Sequence of chain 1.B:
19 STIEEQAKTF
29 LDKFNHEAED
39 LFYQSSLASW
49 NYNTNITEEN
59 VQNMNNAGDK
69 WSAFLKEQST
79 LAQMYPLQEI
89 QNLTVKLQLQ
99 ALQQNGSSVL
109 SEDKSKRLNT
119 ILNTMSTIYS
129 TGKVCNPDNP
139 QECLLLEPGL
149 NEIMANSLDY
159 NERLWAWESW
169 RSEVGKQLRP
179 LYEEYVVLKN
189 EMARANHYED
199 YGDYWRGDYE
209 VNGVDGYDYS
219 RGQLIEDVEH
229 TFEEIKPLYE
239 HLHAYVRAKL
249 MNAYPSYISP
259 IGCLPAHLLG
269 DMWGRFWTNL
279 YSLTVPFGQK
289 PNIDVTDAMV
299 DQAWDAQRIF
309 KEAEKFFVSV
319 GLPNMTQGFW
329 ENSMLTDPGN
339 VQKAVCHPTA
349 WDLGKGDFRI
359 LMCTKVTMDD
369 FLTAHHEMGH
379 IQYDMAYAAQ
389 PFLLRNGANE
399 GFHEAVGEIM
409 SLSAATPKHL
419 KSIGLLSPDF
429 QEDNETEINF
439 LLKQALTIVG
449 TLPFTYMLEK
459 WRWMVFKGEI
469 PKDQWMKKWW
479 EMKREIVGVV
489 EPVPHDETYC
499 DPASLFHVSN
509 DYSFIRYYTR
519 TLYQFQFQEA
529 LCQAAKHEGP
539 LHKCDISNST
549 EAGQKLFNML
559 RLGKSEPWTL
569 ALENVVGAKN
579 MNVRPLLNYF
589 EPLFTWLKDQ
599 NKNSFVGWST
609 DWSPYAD

Binding-site contacts:
Ligand atom O7 contacts residue ASN53 of chain 1.B at 3.3 Å (h-bond).
Ligand atom O6 contacts residue ASN58 of chain 1.B at 2.9 Å (h-bond).
Ligand atom C1 contacts residue ASN53 of chain 1.B at 1.4 Å.
Ligand atom C1 contacts residue THR55 of chain 1.B at 4.2 Å.
Ligand atom O5 contacts residue ASN58 of chain 1.B at 3.6 Å (h-bond).
Ligand atom C6 contacts residue ASN58 of chain 1.B at 3.6 Å.
Ligand atom C5 contacts residue ASN58 of chain 1.B at 4.3 Å.
Ligand atom C5 contacts residue ASN53 of chain 1.B at 3.6 Å.
Ligand atom C8 contacts residue GLN340 of chain 1.B at 3.5 Å.
Ligand atom O5 contacts residue ASN53 of chain 1.B at 2.3 Å (h-bond).
Ligand atom C3 contacts residue ASN53 of chain 1.B at 3.8 Å.
Ligand atom C1 contacts residue ASN58 of chain 1.B at 4.4 Å.
Ligand atom C6 contacts residue THR55 of chain 1.B at 3.4 Å.
Ligand atom C7 contacts residue GLN340 of chain 1.B at 4.3 Å.
Ligand atom C2 contacts residue ASN53 of chain 1.B at 2.4 Å.
Ligand atom C6 contacts residue GLU57 of chain 1.B at 4.0 Å.
Ligand atom C8 contacts residue GLU57 of chain 1.B at 3.4 Å.
Ligand atom C4 contacts residue ASN53 of chain 1.B at 4.2 Å.
Ligand atom C7 contacts residue ASN53 of chain 1.B at 3.4 Å.
Ligand atom O6 contacts residue THR55 of chain 1.B at 3.9 Å.
Ligand atom O5 contacts residue THR55 of chain 1.B at 3.6 Å (h-bond).
Ligand atom C5 contacts residue THR55 of chain 1.B at 3.9 Å.
Ligand atom N2 contacts residue ASN53 of chain 1.B at 3.0 Å (h-bond).
Ligand atom O6 contacts residue GLU57 of chain 1.B at 3.5 Å.

The small molecule below binds the protein below.
Small molecule (SMILES): CC(=O)N[C@H]1[C@H](O[C@H]2[C@H](O)[C@@H](NC(C)=O)CO[C@@H]2CO)O[C@H](CO)[C@@H](O[C@@H]2O[C@H](CO)[C@@H](O)[C@H](O)[C@@H]2O)[C@@H]1O